A small-molecule ligand and the protein it binds are described below.
Small molecule (SMILES): N[C@@H](CC(=O)O)C(=O)O

Binding-site contacts:
Ligand atom CA contacts residue THR20 of chain 1.C at 3.4 Å.
Ligand atom N contacts residue ASN256 of chain 1.D at 3.5 Å (h-bond).
Ligand atom N contacts residue GLN67 of chain 1.C at 3.0 Å (h-bond).
Ligand atom CG contacts residue VAL97 of chain 1.C at 3.2 Å (hydrophobic).
Ligand atom OD1 contacts residue VAL97 of chain 1.C at 3.2 Å.
Ligand atom CB contacts residue GLU291 of chain 1.D at 3.7 Å.
Ligand atom N contacts residue ASP98 of chain 1.C at 2.9 Å (salt-bridge).
Ligand atom OD1 contacts residue THR20 of chain 1.C at 2.6 Å (h-bond).
Ligand atom OD2 contacts residue VAL97 of chain 1.C at 2.9 Å (h-bond).
Ligand atom OXT contacts residue GLY96 of chain 1.C at 3.2 Å.
Ligand atom CB contacts residue TYR33 of chain 1.C at 3.7 Å (hydrophobic).
Ligand atom OXT contacts residue ASP98 of chain 1.C at 3.2 Å.
Ligand atom CB contacts residue THR20 of chain 1.C at 3.1 Å.
Ligand atom OD2 contacts residue THR20 of chain 1.C at 3.0 Å (h-bond).
Ligand atom CG contacts residue THR20 of chain 1.C at 2.6 Å.
Ligand atom C contacts residue GLN67 of chain 1.C at 3.8 Å.
Ligand atom OXT contacts residue VAL97 of chain 1.C at 3.4 Å (h-bond).
Ligand atom OD2 contacts residue GLY96 of chain 1.C at 3.3 Å.
Ligand atom O contacts residue THR20 of chain 1.C at 3.9 Å.
Ligand atom O contacts residue GLY96 of chain 1.C at 3.4 Å.
Ligand atom OD2 contacts residue ALA122 of chain 1.C at 3.5 Å (h-bond).
Ligand atom CG contacts residue ALA122 of chain 1.C at 3.7 Å (hydrophobic).
Ligand atom O contacts residue GLY65 of chain 1.C at 3.6 Å.
Ligand atom OD1 contacts residue ALA122 of chain 1.C at 3.0 Å (h-bond).
Ligand atom CB contacts residue ASP98 of chain 1.C at 3.1 Å.
Ligand atom OXT contacts residue SER66 of chain 1.C at 2.2 Å (h-bond).
Ligand atom CA contacts residue GLU291 of chain 1.D at 3.4 Å.
Ligand atom O contacts residue SER66 of chain 1.C at 2.9 Å (h-bond).
Ligand atom C contacts residue SER66 of chain 1.C at 3.3 Å.
Ligand atom CB contacts residue VAL97 of chain 1.C at 3.6 Å (hydrophobic).
Ligand atom CG contacts residue TYR33 of chain 1.C at 3.9 Å (hydrophobic).
Ligand atom OD1 contacts residue TYR33 of chain 1.C at 3.6 Å (h-bond).
Ligand atom C contacts residue ASP98 of chain 1.C at 3.9 Å.
Ligand atom C contacts residue VAL97 of chain 1.C at 4.0 Å (hydrophobic).
Ligand atom O contacts residue GLN67 of chain 1.C at 3.8 Å.
Ligand atom OXT contacts residue GLN67 of chain 1.C at 4.0 Å.
Ligand atom N contacts residue GLU291 of chain 1.D at 2.7 Å (salt-bridge).
Ligand atom CA contacts residue ASP98 of chain 1.C at 3.8 Å.
Ligand atom C contacts residue GLY96 of chain 1.C at 3.5 Å.
Ligand atom O contacts residue GLY19 of chain 1.C at 3.1 Å.

Sequence of chain 1.D:
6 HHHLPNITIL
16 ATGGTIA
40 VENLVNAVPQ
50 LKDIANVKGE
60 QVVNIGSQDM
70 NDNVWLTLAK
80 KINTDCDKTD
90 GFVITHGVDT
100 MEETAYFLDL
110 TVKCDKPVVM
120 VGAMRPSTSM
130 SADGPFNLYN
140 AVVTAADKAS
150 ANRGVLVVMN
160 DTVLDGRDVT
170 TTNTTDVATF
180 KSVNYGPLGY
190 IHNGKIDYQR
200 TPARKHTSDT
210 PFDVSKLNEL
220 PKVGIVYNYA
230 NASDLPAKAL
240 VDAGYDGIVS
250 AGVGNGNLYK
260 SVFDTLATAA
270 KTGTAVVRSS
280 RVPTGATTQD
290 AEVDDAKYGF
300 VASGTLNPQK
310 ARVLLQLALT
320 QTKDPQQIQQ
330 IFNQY

Sequence of chain 1.C:
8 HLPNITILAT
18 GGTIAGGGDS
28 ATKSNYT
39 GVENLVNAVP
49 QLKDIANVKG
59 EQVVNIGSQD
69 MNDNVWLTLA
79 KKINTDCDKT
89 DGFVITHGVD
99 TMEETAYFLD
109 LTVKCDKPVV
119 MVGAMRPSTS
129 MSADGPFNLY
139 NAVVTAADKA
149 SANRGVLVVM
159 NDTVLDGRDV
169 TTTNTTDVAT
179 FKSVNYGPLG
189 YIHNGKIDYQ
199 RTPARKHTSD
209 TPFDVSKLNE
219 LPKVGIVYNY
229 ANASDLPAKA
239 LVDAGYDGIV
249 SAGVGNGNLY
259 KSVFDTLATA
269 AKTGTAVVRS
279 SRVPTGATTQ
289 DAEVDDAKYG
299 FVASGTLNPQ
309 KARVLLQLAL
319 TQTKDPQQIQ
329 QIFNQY